Binding-site contacts:
Ligand atom C2 contacts residue PHE694 of chain 1.A at 4.1 Å (hydrophobic).
Ligand atom C1 contacts residue CYS866 of chain 1.A at 3.5 Å (hydrophobic).
Ligand atom C7 contacts residue SER657 of chain 1.A at 3.8 Å.
Ligand atom C1 contacts residue PHE694 of chain 1.A at 3.9 Å (hydrophobic).
Ligand atom N3 contacts residue PHE694 of chain 1.A at 4.4 Å.
Ligand atom O12 contacts residue ARG846 of chain 1.A at 4.2 Å.
Ligand atom O13 contacts residue ASN198 of chain 1.A at 4.2 Å.
Ligand atom O13 contacts residue LYS299 of chain 1.A at 3.6 Å.
Ligand atom C6 contacts residue PHE694 of chain 1.A at 4.5 Å (hydrophobic).

Sequence of chain 1.A:
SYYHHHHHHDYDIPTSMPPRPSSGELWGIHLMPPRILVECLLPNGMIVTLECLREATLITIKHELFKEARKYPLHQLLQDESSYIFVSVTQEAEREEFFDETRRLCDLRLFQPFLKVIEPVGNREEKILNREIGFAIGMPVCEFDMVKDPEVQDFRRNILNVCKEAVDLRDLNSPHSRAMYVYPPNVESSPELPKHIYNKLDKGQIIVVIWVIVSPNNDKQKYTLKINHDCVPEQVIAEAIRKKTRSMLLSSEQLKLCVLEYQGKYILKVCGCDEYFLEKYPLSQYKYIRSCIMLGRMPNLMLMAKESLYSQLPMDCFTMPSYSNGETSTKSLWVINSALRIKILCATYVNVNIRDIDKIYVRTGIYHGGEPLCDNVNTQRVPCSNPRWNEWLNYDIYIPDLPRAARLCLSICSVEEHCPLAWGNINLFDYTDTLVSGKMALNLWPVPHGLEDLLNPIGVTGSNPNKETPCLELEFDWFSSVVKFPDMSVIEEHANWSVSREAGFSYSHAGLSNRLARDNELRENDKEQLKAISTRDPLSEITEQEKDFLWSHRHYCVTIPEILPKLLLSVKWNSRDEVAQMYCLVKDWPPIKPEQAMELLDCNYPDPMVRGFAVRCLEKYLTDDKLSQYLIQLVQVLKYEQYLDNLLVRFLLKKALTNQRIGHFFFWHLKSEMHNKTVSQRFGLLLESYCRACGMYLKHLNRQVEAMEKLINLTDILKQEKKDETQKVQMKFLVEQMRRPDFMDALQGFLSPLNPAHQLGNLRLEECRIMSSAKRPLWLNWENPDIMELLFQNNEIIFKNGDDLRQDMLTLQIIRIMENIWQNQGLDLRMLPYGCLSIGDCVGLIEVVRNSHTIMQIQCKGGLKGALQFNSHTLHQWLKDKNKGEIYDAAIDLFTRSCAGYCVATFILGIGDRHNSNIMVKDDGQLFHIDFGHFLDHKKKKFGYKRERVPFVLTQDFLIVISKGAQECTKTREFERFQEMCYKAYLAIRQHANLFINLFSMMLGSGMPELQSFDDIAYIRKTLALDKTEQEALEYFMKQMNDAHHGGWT

This protein binds this small molecule.
Small molecule (SMILES): Cc1cc2cc([N+](=O)[O-])ccc2[nH]1